A small-molecule ligand and the protein it binds are described below.
Small molecule (SMILES): CCC(CC)O[C@@H]1C=C(C(=O)O)C[C@H](N)[C@H]1NC(C)=O

Sequence of chain 2.A:
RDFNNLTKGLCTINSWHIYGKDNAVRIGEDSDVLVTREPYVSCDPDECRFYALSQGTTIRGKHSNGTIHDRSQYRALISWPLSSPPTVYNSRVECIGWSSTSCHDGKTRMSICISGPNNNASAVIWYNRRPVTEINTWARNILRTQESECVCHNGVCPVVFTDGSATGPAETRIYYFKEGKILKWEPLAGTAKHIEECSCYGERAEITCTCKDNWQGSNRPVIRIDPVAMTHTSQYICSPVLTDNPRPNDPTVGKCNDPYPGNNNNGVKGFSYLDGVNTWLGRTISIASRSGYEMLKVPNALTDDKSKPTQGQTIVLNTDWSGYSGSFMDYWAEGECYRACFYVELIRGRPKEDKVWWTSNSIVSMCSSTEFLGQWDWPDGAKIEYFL

Binding-site contacts:
Ligand atom O1B contacts residue TYR324 of chain 2.A at 3.4 Å (h-bond).
Ligand atom C9 contacts residue GLU196 of chain 2.A at 3.2 Å.
Ligand atom C3 contacts residue ARG37 of chain 2.A at 3.8 Å.
Ligand atom C1 contacts residue ARG290 of chain 2.A at 3.5 Å.
Ligand atom C1 contacts residue TYR324 of chain 2.A at 3.0 Å (hydrophobic).
Ligand atom N4 contacts residue ASP70 of chain 2.A at 2.8 Å (salt-bridge).
Ligand atom O1A contacts residue ARG290 of chain 2.A at 2.7 Å (salt-bridge).
Ligand atom C4 contacts residue GLU197 of chain 2.A at 4.0 Å.
Ligand atom O1A contacts residue TYR324 of chain 2.A at 3.5 Å (h-bond).
Ligand atom C9 contacts residue ALA166 of chain 2.A at 4.2 Å (hydrophobic).
Ligand atom C3 contacts residue GLU38 of chain 2.A at 3.5 Å.
Ligand atom C82 contacts residue ILE142 of chain 2.A at 3.7 Å (hydrophobic).
Ligand atom C3 contacts residue ASP70 of chain 2.A at 3.3 Å.
Ligand atom C91 contacts residue ASN214 of chain 2.A at 4.1 Å.
Ligand atom C82 contacts residue ARG144 of chain 2.A at 3.7 Å.
Ligand atom O10 contacts residue ASP70 of chain 2.A at 3.3 Å.
Ligand atom N4 contacts residue GLU38 of chain 2.A at 2.8 Å (salt-bridge).
Ligand atom C1 contacts residue ARG37 of chain 2.A at 3.9 Å.
Ligand atom C11 contacts residue TRP98 of chain 2.A at 3.7 Å (hydrophobic).
Ligand atom C7 contacts residue TYR324 of chain 2.A at 3.4 Å (hydrophobic).
Ligand atom C4 contacts residue TYR324 of chain 2.A at 3.5 Å (hydrophobic).
Ligand atom C4 contacts residue ASP70 of chain 2.A at 3.5 Å.
Ligand atom C11 contacts residue ILE142 of chain 2.A at 3.7 Å (hydrophobic).
Ligand atom C6 contacts residue GLU197 of chain 2.A at 4.0 Å.
Ligand atom C5 contacts residue ASP70 of chain 2.A at 3.7 Å.
Ligand atom C3 contacts residue TYR324 of chain 2.A at 3.0 Å (hydrophobic).
Ligand atom C2 contacts residue TYR324 of chain 2.A at 2.8 Å (hydrophobic).
Ligand atom C6 contacts residue TYR324 of chain 2.A at 4.0 Å (hydrophobic).
Ligand atom C9 contacts residue ASN214 of chain 2.A at 4.1 Å.
Ligand atom O10 contacts residue ARG71 of chain 2.A at 2.6 Å (salt-bridge).
Ligand atom C9 contacts residue LYS212 of chain 2.A at 3.7 Å.
Ligand atom C4 contacts residue GLU38 of chain 2.A at 3.6 Å.
Ligand atom C11 contacts residue ARG71 of chain 2.A at 4.0 Å.
Ligand atom C11 contacts residue ARG144 of chain 2.A at 4.2 Å.
Ligand atom O1B contacts residue ARG290 of chain 2.A at 2.9 Å (salt-bridge).
Ligand atom C8 contacts residue GLU196 of chain 2.A at 3.6 Å.
Ligand atom C10 contacts residue ARG71 of chain 2.A at 3.6 Å.
Ligand atom C81 contacts residue ALA166 of chain 2.A at 4.1 Å (hydrophobic).
Ligand atom O1B contacts residue ARG37 of chain 2.A at 2.8 Å (salt-bridge).
Ligand atom O1A contacts residue GLY267 of chain 2.A at 4.2 Å.